Sequence of chain 1.C:
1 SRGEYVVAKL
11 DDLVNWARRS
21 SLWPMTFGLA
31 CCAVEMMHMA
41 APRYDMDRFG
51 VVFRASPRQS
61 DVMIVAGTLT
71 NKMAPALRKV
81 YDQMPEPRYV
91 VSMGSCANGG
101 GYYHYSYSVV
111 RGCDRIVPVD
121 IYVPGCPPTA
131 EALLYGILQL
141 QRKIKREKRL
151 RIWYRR

Sequence of chain 1.PA:
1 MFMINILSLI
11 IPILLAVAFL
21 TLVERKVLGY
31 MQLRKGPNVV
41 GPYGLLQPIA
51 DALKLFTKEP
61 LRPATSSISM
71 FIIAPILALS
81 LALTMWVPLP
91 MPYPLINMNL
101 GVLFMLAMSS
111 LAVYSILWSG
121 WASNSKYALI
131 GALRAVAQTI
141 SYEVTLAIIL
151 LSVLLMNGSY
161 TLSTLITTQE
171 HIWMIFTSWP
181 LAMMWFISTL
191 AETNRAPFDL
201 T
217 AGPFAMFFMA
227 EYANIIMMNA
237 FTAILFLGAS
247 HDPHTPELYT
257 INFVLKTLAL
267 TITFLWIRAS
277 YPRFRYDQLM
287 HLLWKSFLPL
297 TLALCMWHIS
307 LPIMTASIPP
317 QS

Sequence of chain 1.HA:
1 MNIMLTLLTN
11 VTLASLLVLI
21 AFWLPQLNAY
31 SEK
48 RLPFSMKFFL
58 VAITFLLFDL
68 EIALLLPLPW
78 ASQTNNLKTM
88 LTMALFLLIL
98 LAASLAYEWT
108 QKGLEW

A small-molecule ligand and the protein it binds are described below.
Small molecule (SMILES): COC1=C(OC)C(=O)C(C/C=C(/C)CCC=C(C)CC/C=C(/C)CC/C=C(\C)CC/C=C(\C)CC/C=C(\C)CC/C=C(/C)CCC=C(C)CCC=C(C)CCC=C(C)C)=C(C)C1=O

Binding-site contacts:
Ligand atom C15 contacts residue ALA18 of chain 1.PA at 3.6 Å (hydrophobic).
Ligand atom C1 contacts residue ASP51 of chain 1.PA at 4.0 Å.
Ligand atom CM3 contacts residue VAL52 of chain 1.C at 3.8 Å (hydrophobic).
Ligand atom C13 contacts residue MET225 of chain 1.PA at 3.6 Å (hydrophobic).
Ligand atom CM2 contacts residue ARG25 of chain 1.PA at 3.7 Å.
Ligand atom CM5 contacts residue PHE224 of chain 1.PA at 3.5 Å (hydrophobic).
Ligand atom C9 contacts residue ALA52 of chain 1.PA at 4.0 Å (hydrophobic).
Ligand atom C16 contacts residue MET225 of chain 1.PA at 3.7 Å (hydrophobic).
Ligand atom C4 contacts residue TRP23 of chain 1.C at 3.5 Å (hydrophobic).
Ligand atom C18 contacts residue PEE1 of chain 1.RB at 4.1 Å.
Ligand atom O1 contacts residue ASP51 of chain 1.PA at 3.5 Å (salt-bridge).
Ligand atom CM5 contacts residue PHE220 of chain 1.PA at 3.5 Å (hydrophobic).
Ligand atom C1 contacts residue PHE224 of chain 1.PA at 3.9 Å (hydrophobic).
Ligand atom C8 contacts residue LEU55 of chain 1.PA at 3.6 Å (hydrophobic).
Ligand atom C6 contacts residue PHE224 of chain 1.PA at 3.6 Å (hydrophobic).
Ligand atom C10 contacts residue PRO48 of chain 1.PA at 3.9 Å (hydrophobic).
Ligand atom C5 contacts residue TRP23 of chain 1.C at 3.9 Å (hydrophobic).
Ligand atom C4 contacts residue PHE220 of chain 1.PA at 4.1 Å (hydrophobic).
Ligand atom C3 contacts residue PHE224 of chain 1.PA at 4.2 Å (hydrophobic).
Ligand atom CM2 contacts residue THR21 of chain 1.PA at 4.0 Å.
Ligand atom C4 contacts residue PHE224 of chain 1.PA at 4.0 Å (hydrophobic).
Ligand atom C8 contacts residue ASP51 of chain 1.PA at 3.8 Å.
Ligand atom C14 contacts residue MET225 of chain 1.PA at 3.7 Å (hydrophobic).
Ligand atom CM3 contacts residue TRP23 of chain 1.C at 3.6 Å (hydrophobic).
Ligand atom O1 contacts residue THR21 of chain 1.PA at 3.2 Å.
Ligand atom C5 contacts residue PHE224 of chain 1.PA at 3.6 Å (hydrophobic).
Ligand atom C7 contacts residue PHE224 of chain 1.PA at 3.7 Å (hydrophobic).
Ligand atom CM5 contacts residue LEU55 of chain 1.PA at 3.7 Å (hydrophobic).
Ligand atom C1 contacts residue THR21 of chain 1.PA at 4.0 Å.
Ligand atom C21 contacts residue LEU15 of chain 1.PA at 4.0 Å (hydrophobic).
Ligand atom C12 contacts residue MET225 of chain 1.PA at 3.6 Å (hydrophobic).
Ligand atom C15 contacts residue MET225 of chain 1.PA at 3.6 Å (hydrophobic).
Ligand atom C13 contacts residue ALA52 of chain 1.PA at 3.7 Å (hydrophobic).
Ligand atom O4 contacts residue PHE220 of chain 1.PA at 3.0 Å.
Ligand atom O2 contacts residue ARG25 of chain 1.PA at 3.1 Å (salt-bridge).
Ligand atom C3 contacts residue TRP23 of chain 1.C at 3.9 Å (hydrophobic).
Ligand atom O4 contacts residue PHE224 of chain 1.PA at 4.0 Å.
Ligand atom C17 contacts residue PEE1 of chain 1.RB at 3.9 Å.
Ligand atom C15 contacts residue LEU14 of chain 1.PA at 3.8 Å (hydrophobic).
Ligand atom O4 contacts residue TRP23 of chain 1.C at 3.7 Å.